A small-molecule ligand and the protein it binds are described below.
Small molecule (SMILES): Nc1nc2c(ncn2[C@@H]2O[C@H](CO[P](=O)(O)O[P](=O)(O)NP(=O)(O)O)[C@@H](O)[C@H]2O)c(=O)[nH]1

Binding-site contacts:
Ligand atom O1A contacts residue SER21 of chain 1.B at 2.8 Å (h-bond).
Ligand atom N3B contacts residue GLY15 of chain 1.B at 2.7 Å (h-bond).
Ligand atom N3B contacts residue HIS35 of chain 1.B at 3.4 Å.
Ligand atom O2B contacts residue MG1 of chain 1.G at 2.0 Å.
Ligand atom PG contacts residue MG1 of chain 1.G at 3.1 Å.
Ligand atom O1A contacts residue THR20 of chain 1.B at 3.5 Å (h-bond).
Ligand atom C3' contacts residue ASP33 of chain 1.B at 3.6 Å.
Ligand atom C8 contacts residue SER21 of chain 1.B at 3.3 Å.
Ligand atom O2' contacts residue PHE31 of chain 1.B at 3.3 Å.
Ligand atom O2G contacts residue MG1 of chain 1.G at 1.9 Å.
Ligand atom O3G contacts residue GLY64 of chain 1.B at 2.9 Å (h-bond).
Ligand atom O6 contacts residue SER149 of chain 1.B at 3.5 Å.
Ligand atom N7 contacts residue ASN119 of chain 1.B at 3.1 Å (h-bond).
Ligand atom O2' contacts residue ASN32 of chain 1.B at 2.7 Å (h-bond).
Ligand atom N1 contacts residue ASP122 of chain 1.B at 2.8 Å (salt-bridge).
Ligand atom O2' contacts residue ASP33 of chain 1.B at 3.1 Å (salt-bridge).
Ligand atom O4' contacts residue LYS120 of chain 1.B at 3.2 Å (salt-bridge).
Ligand atom O3A contacts residue GLY18 of chain 1.B at 3.3 Å (h-bond).
Ligand atom O1G contacts residue GLY15 of chain 1.B at 3.5 Å (h-bond).
Ligand atom N3B contacts residue MG1 of chain 1.G at 3.4 Å.
Ligand atom O6 contacts residue ASP122 of chain 1.B at 3.5 Å (salt-bridge).
Ligand atom N1 contacts residue LYS151 of chain 1.B at 3.6 Å.
Ligand atom N2 contacts residue LEU123 of chain 1.B at 3.5 Å.
Ligand atom C6 contacts residue LYS120 of chain 1.B at 3.5 Å.
Ligand atom O1G contacts residue HIS35 of chain 1.B at 2.9 Å.
Ligand atom O3' contacts residue ASP33 of chain 1.B at 2.7 Å (salt-bridge).
Ligand atom O2A contacts residue HIS35 of chain 1.B at 3.2 Å (h-bond).
Ligand atom PB contacts residue MG1 of chain 1.G at 3.2 Å.
Ligand atom C2 contacts residue ASP122 of chain 1.B at 3.6 Å.
Ligand atom O1B contacts residue LYS19 of chain 1.B at 2.7 Å (salt-bridge).
Ligand atom N2 contacts residue ASP122 of chain 1.B at 2.8 Å (salt-bridge).
Ligand atom O3G contacts residue LYS19 of chain 1.B at 2.9 Å (salt-bridge).
Ligand atom O6 contacts residue ASN119 of chain 1.B at 3.4 Å (h-bond).
Ligand atom O1B contacts residue GLY18 of chain 1.B at 3.1 Å (h-bond).
Ligand atom O2B contacts residue THR20 of chain 1.B at 2.8 Å (h-bond).
Ligand atom O1A contacts residue GLY18 of chain 1.B at 3.2 Å.
Ligand atom O1G contacts residue THR37 of chain 1.B at 3.3 Å.
Ligand atom O6 contacts residue LYS151 of chain 1.B at 3.2 Å (salt-bridge).
Ligand atom O6 contacts residue ALA150 of chain 1.B at 2.8 Å (h-bond).
Ligand atom O2G contacts residue THR38 of chain 1.B at 2.8 Å (h-bond).

Sequence of chain 1.B:
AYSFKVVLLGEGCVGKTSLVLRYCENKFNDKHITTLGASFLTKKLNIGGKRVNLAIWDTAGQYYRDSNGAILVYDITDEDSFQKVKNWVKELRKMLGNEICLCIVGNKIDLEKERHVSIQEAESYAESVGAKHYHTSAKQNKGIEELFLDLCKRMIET